Sequence of chain 1.A:
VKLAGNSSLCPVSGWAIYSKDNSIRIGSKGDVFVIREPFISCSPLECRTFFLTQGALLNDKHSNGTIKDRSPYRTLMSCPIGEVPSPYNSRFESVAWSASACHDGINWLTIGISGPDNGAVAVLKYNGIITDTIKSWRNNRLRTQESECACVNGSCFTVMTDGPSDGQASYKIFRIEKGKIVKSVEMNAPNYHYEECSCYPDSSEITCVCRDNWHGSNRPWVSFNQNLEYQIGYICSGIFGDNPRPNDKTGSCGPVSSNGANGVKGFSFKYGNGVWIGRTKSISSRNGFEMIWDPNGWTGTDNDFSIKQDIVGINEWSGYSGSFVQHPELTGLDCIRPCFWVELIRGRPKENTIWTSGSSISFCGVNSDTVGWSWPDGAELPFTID

The small molecule below binds the protein below.
Small molecule (SMILES): CC(=O)N[C@@H]1[C@@H](O)[C@H](O)[C@@H](CO)O[C@H]1O

Binding-site contacts:
Ligand atom C1 contacts residue ALA86 of chain 1.A at 4.3 Å (hydrophobic).
Ligand atom C2 contacts residue ASN88 of chain 1.A at 1.5 Å.
Ligand atom O7 contacts residue ASN88 of chain 1.A at 3.5 Å (h-bond).
Ligand atom C8 contacts residue ASN88 of chain 1.A at 4.0 Å.
Ligand atom O5 contacts residue ASN88 of chain 1.A at 2.3 Å (h-bond).
Ligand atom C1 contacts residue ASN88 of chain 1.A at 1.4 Å.
Ligand atom O3 contacts residue ASN88 of chain 1.A at 3.7 Å.
Ligand atom C7 contacts residue ASN88 of chain 1.A at 3.1 Å.
Ligand atom O5 contacts residue ALA86 of chain 1.A at 4.2 Å.
Ligand atom C5 contacts residue ASN88 of chain 1.A at 3.5 Å.
Ligand atom N2 contacts residue ASN88 of chain 1.A at 2.2 Å (h-bond).
Ligand atom C3 contacts residue ASN88 of chain 1.A at 2.9 Å.
Ligand atom C4 contacts residue ASN88 of chain 1.A at 3.7 Å.
Ligand atom C8 contacts residue SER89 of chain 1.A at 4.0 Å.